Sequence of chain 1.E:
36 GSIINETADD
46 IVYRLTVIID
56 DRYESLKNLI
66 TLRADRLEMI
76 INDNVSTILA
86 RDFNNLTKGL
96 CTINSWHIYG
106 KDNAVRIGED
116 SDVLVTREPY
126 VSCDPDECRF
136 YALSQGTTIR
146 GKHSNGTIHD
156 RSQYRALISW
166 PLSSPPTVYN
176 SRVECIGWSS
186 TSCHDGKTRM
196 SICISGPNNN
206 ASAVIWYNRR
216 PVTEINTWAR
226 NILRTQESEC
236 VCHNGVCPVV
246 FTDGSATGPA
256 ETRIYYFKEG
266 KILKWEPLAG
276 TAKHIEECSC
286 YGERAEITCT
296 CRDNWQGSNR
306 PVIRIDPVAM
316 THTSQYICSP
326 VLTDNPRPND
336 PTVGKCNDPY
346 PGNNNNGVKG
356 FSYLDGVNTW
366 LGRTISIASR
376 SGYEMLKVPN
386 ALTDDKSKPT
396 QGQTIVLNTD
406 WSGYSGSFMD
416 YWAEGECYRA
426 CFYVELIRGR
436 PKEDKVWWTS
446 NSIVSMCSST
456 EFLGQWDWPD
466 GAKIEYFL

Sequence of chain 1.B:
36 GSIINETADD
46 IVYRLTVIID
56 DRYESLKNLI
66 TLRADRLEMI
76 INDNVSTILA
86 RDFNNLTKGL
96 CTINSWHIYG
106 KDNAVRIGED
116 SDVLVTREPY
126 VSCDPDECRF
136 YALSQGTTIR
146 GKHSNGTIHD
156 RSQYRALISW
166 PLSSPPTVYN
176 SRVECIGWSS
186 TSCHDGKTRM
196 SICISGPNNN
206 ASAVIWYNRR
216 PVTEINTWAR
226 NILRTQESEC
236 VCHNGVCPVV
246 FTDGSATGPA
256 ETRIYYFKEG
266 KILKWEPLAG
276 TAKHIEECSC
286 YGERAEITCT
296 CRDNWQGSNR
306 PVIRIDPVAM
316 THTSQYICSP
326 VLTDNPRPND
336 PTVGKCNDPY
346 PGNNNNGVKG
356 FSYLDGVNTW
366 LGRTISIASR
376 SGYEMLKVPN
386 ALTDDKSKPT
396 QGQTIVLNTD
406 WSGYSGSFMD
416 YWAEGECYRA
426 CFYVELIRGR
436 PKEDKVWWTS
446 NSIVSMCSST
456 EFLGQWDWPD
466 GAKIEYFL

Binding-site contacts:
Ligand atom C5 contacts residue GLN460 of chain 1.E at 3.7 Å.
Ligand atom O5 contacts residue GLN460 of chain 1.E at 3.6 Å.
Ligand atom O2 contacts residue LEU381 of chain 1.E at 3.7 Å.
Ligand atom C8 contacts residue ASN204 of chain 1.B at 2.7 Å.
Ligand atom C6 contacts residue THR395 of chain 1.E at 3.6 Å.
Ligand atom O6 contacts residue LYS393 of chain 1.E at 3.5 Å (salt-bridge).
Ligand atom O4 contacts residue GLY397 of chain 1.E at 3.1 Å (h-bond).
Ligand atom O4 contacts residue ARG332 of chain 1.E at 3.3 Å (salt-bridge).
Ligand atom O3 contacts residue ASP335 of chain 1.E at 3.4 Å (salt-bridge).
Ligand atom O7 contacts residue ASN205 of chain 1.B at 3.0 Å (h-bond).
Ligand atom O5 contacts residue GLN396 of chain 1.E at 3.6 Å.
Ligand atom C2 contacts residue ASN205 of chain 1.B at 2.5 Å.
Ligand atom O3 contacts residue ARG368 of chain 1.E at 2.9 Å (salt-bridge).
Ligand atom O4 contacts residue ASP335 of chain 1.E at 3.3 Å (salt-bridge).
Ligand atom O6 contacts residue GLN460 of chain 1.E at 3.6 Å (h-bond).
Ligand atom C1 contacts residue ASN205 of chain 1.B at 1.5 Å.
Ligand atom O3 contacts residue GLU379 of chain 1.E at 2.6 Å (salt-bridge).
Ligand atom C6 contacts residue LYS393 of chain 1.E at 3.5 Å.
Ligand atom C6 contacts residue ARG368 of chain 1.E at 3.3 Å.
Ligand atom C4 contacts residue GLU379 of chain 1.E at 3.3 Å.
Ligand atom O4 contacts residue GLU379 of chain 1.E at 2.5 Å (salt-bridge).
Ligand atom O5 contacts residue GLY459 of chain 1.E at 3.5 Å.
Ligand atom C6 contacts residue ILE370 of chain 1.E at 2.9 Å (hydrophobic).
Ligand atom O5 contacts residue GLY397 of chain 1.E at 3.5 Å (h-bond).
Ligand atom C5 contacts residue ASN205 of chain 1.B at 3.6 Å.
Ligand atom O2 contacts residue GLY397 of chain 1.E at 3.1 Å.
Ligand atom N2 contacts residue ASN205 of chain 1.B at 2.9 Å (h-bond).
Ligand atom C3 contacts residue GLY397 of chain 1.E at 3.2 Å.
Ligand atom C7 contacts residue ASN205 of chain 1.B at 3.0 Å.
Ligand atom O3 contacts residue GLN396 of chain 1.E at 3.1 Å.
Ligand atom C6 contacts residue ARG332 of chain 1.E at 3.1 Å.
Ligand atom O6 contacts residue THR395 of chain 1.E at 3.6 Å.
Ligand atom O3 contacts residue LEU381 of chain 1.E at 3.6 Å.
Ligand atom O6 contacts residue ASP335 of chain 1.E at 2.8 Å (salt-bridge).
Ligand atom O3 contacts residue ASN334 of chain 1.E at 2.8 Å.
Ligand atom O5 contacts residue ASN205 of chain 1.B at 2.4 Å (h-bond).
Ligand atom O6 contacts residue ILE370 of chain 1.E at 2.7 Å (h-bond).
Ligand atom C3 contacts residue GLU379 of chain 1.E at 3.0 Å.
Ligand atom O3 contacts residue GLY397 of chain 1.E at 3.1 Å (h-bond).
Ligand atom C5 contacts residue ARG368 of chain 1.E at 3.3 Å.

A protein and the small-molecule ligand that binds it are described below.
Small molecule (SMILES): CC(=O)N[C@H]1[C@H](O[C@H]2[C@H](O)[C@@H](NC(C)=O)CO[C@@H]2CO)O[C@H](CO)[C@@H](O[C@@H]2O[C@H](CO[C@H]3O[C@H](CO[C@H]4O[C@H](CO)[C@@H](O)[C@H](O)[C@@H]4O)[C@@H](O)[C@H](O[C@H]4O[C@H](CO)[C@@H](O)[C@H](O)[C@@H]4O)[C@@H]3O)[C@@H](O)[C@H](O[C@H]3O[C@H](CO)[C@@H](O)[C@H](O)[C@@H]3O[C@H]3O[C@H](CO)[C@@H](O)[C@H](O)[C@@H]3O[C@H]3O[C@H](CO)[C@@H](O)[C@H](O)[C@@H]3O)[C@@H]2O)[C@@H]1O